Binding-site contacts:
Ligand atom O2P contacts residue GLY370 of chain 1.A at 3.5 Å (h-bond).
Ligand atom O3' contacts residue ASP369 of chain 1.A at 2.5 Å (salt-bridge).
Ligand atom N1 contacts residue CYS336 of chain 1.A at 3.0 Å (h-bond).
Ligand atom C6 contacts residue CYS336 of chain 1.A at 3.5 Å (hydrophobic).
Ligand atom O1P contacts residue SER334 of chain 1.A at 2.8 Å (h-bond).
Ligand atom O3P contacts residue GLY371 of chain 1.A at 3.3 Å (h-bond).
Ligand atom C5 contacts residue CYS336 of chain 1.A at 3.3 Å (hydrophobic).
Ligand atom O3P contacts residue GLY333 of chain 1.A at 3.3 Å.
Ligand atom C8 contacts residue MET75 of chain 1.A at 3.5 Å (hydrophobic).
Ligand atom O3' contacts residue SER73 of chain 1.A at 3.1 Å (h-bond).
Ligand atom C2' contacts residue ASP369 of chain 1.A at 3.4 Å.
Ligand atom P contacts residue SER334 of chain 1.A at 3.5 Å.
Ligand atom O5' contacts residue TYR416 of chain 1.A at 3.6 Å (h-bond).
Ligand atom C2' contacts residue ARG327 of chain 1.A at 3.5 Å.
Ligand atom C3' contacts residue SER73 of chain 1.A at 3.2 Å.
Ligand atom C5 contacts residue ILE335 of chain 1.A at 3.5 Å (hydrophobic).
Ligand atom C3' contacts residue ARG327 of chain 1.A at 3.6 Å.
Ligand atom C6 contacts residue GLY420 of chain 1.A at 3.6 Å.
Ligand atom O1P contacts residue GLY392 of chain 1.A at 3.5 Å.
Ligand atom N9 contacts residue CYS336 of chain 1.A at 3.3 Å (h-bond).
Ligand atom N3 contacts residue CYS336 of chain 1.A at 1.6 Å (h-bond).
Ligand atom C2 contacts residue GLN446 of chain 1.A at 3.3 Å.
Ligand atom N7 contacts residue ILE335 of chain 1.A at 3.4 Å.
Ligand atom N1 contacts residue GLN446 of chain 1.A at 2.8 Å (h-bond).
Ligand atom O2' contacts residue ASP369 of chain 1.A at 2.5 Å (salt-bridge).
Ligand atom O3' contacts residue ARG327 of chain 1.A at 3.1 Å (salt-bridge).
Ligand atom C3' contacts residue ASP369 of chain 1.A at 3.4 Å.
Ligand atom O3P contacts residue GLY370 of chain 1.A at 3.4 Å.
Ligand atom C8 contacts residue ILE335 of chain 1.A at 3.5 Å (hydrophobic).
Ligand atom O6 contacts residue GLY418 of chain 1.A at 3.5 Å.
Ligand atom C2 contacts residue THR338 of chain 1.A at 3.5 Å.
Ligand atom N7 contacts residue MET419 of chain 1.A at 3.2 Å (h-bond).
Ligand atom O3P contacts residue SER334 of chain 1.A at 2.5 Å (h-bond).
Ligand atom C2 contacts residue CYS336 of chain 1.A at 2.1 Å (hydrophobic).
Ligand atom C4 contacts residue CYS336 of chain 1.A at 2.5 Å (hydrophobic).
Ligand atom O6 contacts residue MET419 of chain 1.A at 2.9 Å (h-bond).
Ligand atom O6 contacts residue GLY420 of chain 1.A at 2.4 Å (h-bond).
Ligand atom O1P contacts residue TYR416 of chain 1.A at 3.2 Å (h-bond).
Ligand atom O1P contacts residue SER393 of chain 1.A at 2.8 Å (h-bond).
Ligand atom O2P contacts residue GLY392 of chain 1.A at 3.2 Å (h-bond).

A protein and the small-molecule ligand that binds it are described below.
Small molecule (SMILES): O=c1[nH]cnc2c1ncn2[C@@H]1O[C@H](COP(=O)(O)O)[C@@H](O)[C@H]1O

Sequence of chain 1.A:
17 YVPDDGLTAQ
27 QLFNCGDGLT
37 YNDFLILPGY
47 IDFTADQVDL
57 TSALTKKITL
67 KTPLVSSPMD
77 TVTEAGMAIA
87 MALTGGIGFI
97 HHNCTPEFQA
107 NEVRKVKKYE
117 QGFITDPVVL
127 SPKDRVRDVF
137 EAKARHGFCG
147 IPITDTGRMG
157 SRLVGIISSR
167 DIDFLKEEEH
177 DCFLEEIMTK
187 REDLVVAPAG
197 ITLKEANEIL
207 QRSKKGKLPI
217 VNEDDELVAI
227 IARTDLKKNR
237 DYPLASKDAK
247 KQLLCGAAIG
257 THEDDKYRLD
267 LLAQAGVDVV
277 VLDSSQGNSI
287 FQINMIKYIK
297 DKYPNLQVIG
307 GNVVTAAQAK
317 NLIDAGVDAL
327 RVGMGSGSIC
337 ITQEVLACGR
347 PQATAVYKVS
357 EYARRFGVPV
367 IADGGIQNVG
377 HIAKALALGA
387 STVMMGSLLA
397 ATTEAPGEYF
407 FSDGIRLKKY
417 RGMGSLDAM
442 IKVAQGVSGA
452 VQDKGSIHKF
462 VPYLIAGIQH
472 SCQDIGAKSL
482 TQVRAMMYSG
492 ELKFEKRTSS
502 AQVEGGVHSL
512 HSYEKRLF